Binding-site contacts:
Ligand atom C5 contacts residue ASN361 of chain 1.D at 3.6 Å.
Ligand atom C4 contacts residue ASN361 of chain 1.D at 4.2 Å.
Ligand atom C8 contacts residue ASN361 of chain 1.D at 3.8 Å.
Ligand atom O7 contacts residue SER357 of chain 1.D at 3.6 Å (h-bond).
Ligand atom O7 contacts residue ASN361 of chain 1.D at 3.1 Å (h-bond).
Ligand atom C7 contacts residue ASN361 of chain 1.D at 3.2 Å.
Ligand atom C1 contacts residue ASN361 of chain 1.D at 1.4 Å.
Ligand atom O5 contacts residue ASN361 of chain 1.D at 2.4 Å (h-bond).
Ligand atom C2 contacts residue ASN361 of chain 1.D at 2.5 Å.
Ligand atom C3 contacts residue ASN361 of chain 1.D at 3.8 Å.
Ligand atom N2 contacts residue ASN361 of chain 1.D at 3.0 Å (h-bond).

This protein binds this small molecule.
Small molecule (SMILES): CC(=O)N[C@@H]1[C@@H](O)[C@H](O)[C@@H](CO)O[C@H]1O

Sequence of chain 1.D:
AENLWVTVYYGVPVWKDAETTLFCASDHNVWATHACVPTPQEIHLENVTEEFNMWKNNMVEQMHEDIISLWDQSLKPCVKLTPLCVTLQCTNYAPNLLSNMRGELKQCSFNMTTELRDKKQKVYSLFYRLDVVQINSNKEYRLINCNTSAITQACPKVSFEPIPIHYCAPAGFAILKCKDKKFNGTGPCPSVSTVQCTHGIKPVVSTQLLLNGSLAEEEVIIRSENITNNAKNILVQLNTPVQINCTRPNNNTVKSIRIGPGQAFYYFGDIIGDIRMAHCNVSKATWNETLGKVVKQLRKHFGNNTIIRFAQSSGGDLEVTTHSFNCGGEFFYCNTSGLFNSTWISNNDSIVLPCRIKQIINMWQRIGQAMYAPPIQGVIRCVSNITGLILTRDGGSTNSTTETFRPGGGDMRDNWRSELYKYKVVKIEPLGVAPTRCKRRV